Sequence of chain 1.A:
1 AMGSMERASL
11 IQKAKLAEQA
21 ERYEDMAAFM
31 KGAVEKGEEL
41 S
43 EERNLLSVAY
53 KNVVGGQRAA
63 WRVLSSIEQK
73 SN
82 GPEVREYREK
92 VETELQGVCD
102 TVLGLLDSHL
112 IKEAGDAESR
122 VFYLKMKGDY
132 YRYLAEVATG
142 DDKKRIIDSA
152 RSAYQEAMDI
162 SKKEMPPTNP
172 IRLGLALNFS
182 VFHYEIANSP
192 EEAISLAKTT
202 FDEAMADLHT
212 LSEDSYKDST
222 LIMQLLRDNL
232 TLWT

Binding-site contacts:
Ligand atom PAG contacts residue TYR134 of chain 1.A at 3.9 Å.
Ligand atom CAC contacts residue ARG133 of chain 1.A at 4.4 Å.
Ligand atom OAH contacts residue ARG60 of chain 1.A at 3.0 Å (salt-bridge).
Ligand atom NAN contacts residue ARG60 of chain 1.A at 3.8 Å.
Ligand atom OAJ contacts residue ARG60 of chain 1.A at 4.3 Å.
Ligand atom OAI contacts residue ARG60 of chain 1.A at 2.8 Å (salt-bridge).
Ligand atom OAJ contacts residue ASN179 of chain 1.A at 4.0 Å.
Ligand atom FAY contacts residue GLY57 of chain 1.A at 3.9 Å.
Ligand atom CAE contacts residue LEU178 of chain 1.A at 3.9 Å (hydrophobic).
Ligand atom FAZ contacts residue ASN54 of chain 1.A at 4.4 Å.
Ligand atom CAE contacts residue ASN179 of chain 1.A at 3.2 Å.
Ligand atom CAF contacts residue VAL182 of chain 1.A at 3.8 Å (hydrophobic).
Ligand atom CAW contacts residue GLY57 of chain 1.A at 4.2 Å.
Ligand atom OAH contacts residue LYS53 of chain 1.A at 4.3 Å.
Ligand atom CAD contacts residue ARG133 of chain 1.A at 4.1 Å.
Ligand atom OAJ contacts residue ARG133 of chain 1.A at 2.8 Å (salt-bridge).
Ligand atom CAD contacts residue VAL182 of chain 1.A at 4.3 Å (hydrophobic).
Ligand atom OAJ contacts residue TYR134 of chain 1.A at 2.7 Å (h-bond).
Ligand atom CL1 contacts residue ARG60 of chain 1.A at 3.7 Å.
Ligand atom CAP contacts residue ARG60 of chain 1.A at 3.7 Å.
Ligand atom CAT contacts residue ARG60 of chain 1.A at 3.6 Å.
Ligand atom PAG contacts residue ARG133 of chain 1.A at 3.7 Å.
Ligand atom FAY contacts residue ASN54 of chain 1.A at 4.3 Å.
Ligand atom CAE contacts residue VAL182 of chain 1.A at 3.8 Å (hydrophobic).
Ligand atom CAS contacts residue GLY57 of chain 1.A at 3.3 Å.
Ligand atom OAI contacts residue TYR134 of chain 1.A at 4.0 Å.
Ligand atom CL1 contacts residue ARG64 of chain 1.A at 3.4 Å.
Ligand atom CAD contacts residue ASN179 of chain 1.A at 3.3 Å.
Ligand atom CAA contacts residue VAL182 of chain 1.A at 4.3 Å (hydrophobic).
Ligand atom CAQ contacts residue GLY57 of chain 1.A at 3.9 Å.
Ligand atom CAR contacts residue GLY57 of chain 1.A at 3.2 Å.
Ligand atom OAI contacts residue ARG133 of chain 1.A at 2.7 Å (salt-bridge).
Ligand atom FAZ contacts residue LYS53 of chain 1.A at 3.5 Å.
Ligand atom FAZ contacts residue GLY57 of chain 1.A at 4.1 Å.
Ligand atom PAG contacts residue ARG60 of chain 1.A at 3.7 Å.
Ligand atom FAY contacts residue GLY58 of chain 1.A at 4.4 Å.
Ligand atom CAS contacts residue ARG60 of chain 1.A at 4.2 Å.
Ligand atom OAH contacts residue TYR134 of chain 1.A at 4.0 Å.
Ligand atom CAF contacts residue LEU178 of chain 1.A at 4.1 Å (hydrophobic).
Ligand atom CAU contacts residue ARG60 of chain 1.A at 4.4 Å.

This small molecule binds to this protein.
Small molecule (SMILES): O=C(COc1ccccc1P(=O)(O)O)Nc1cc(C(F)(F)F)ccc1Cl